The protein below binds the small molecule below.
Small molecule (SMILES): Nc1ccn([C@H]2C[C@H](O)[C@@H](COP(=O)(O)NP(=O)(O)OP(=O)(O)O)O2)c(=O)n1

Binding-site contacts:
Ligand atom N4 contacts residue GLN269 of chain 1.F at 3.3 Å (h-bond).
Ligand atom C5 contacts residue HIS264 of chain 1.F at 3.5 Å.
Ligand atom O2B contacts residue HIS109 of chain 1.F at 3.7 Å.
Ligand atom O2A contacts residue HIS104 of chain 1.F at 3.4 Å (h-bond).
Ligand atom N3 contacts residue HIS109 of chain 1.F at 3.6 Å.
Ligand atom PG contacts residue LYS206 of chain 1.F at 3.6 Å.
Ligand atom O1A contacts residue ASP101 of chain 1.F at 2.9 Å (salt-bridge).
Ligand atom O3' contacts residue TYR209 of chain 1.F at 3.7 Å.
Ligand atom O4' contacts residue ARG58 of chain 1.F at 3.3 Å (salt-bridge).
Ligand atom O1B contacts residue ASP205 of chain 1.F at 3.6 Å.
Ligand atom PA contacts residue ARG58 of chain 1.F at 3.7 Å.
Ligand atom N1 contacts residue HIS109 of chain 1.F at 3.4 Å.
Ligand atom C2 contacts residue HIS109 of chain 1.F at 3.6 Å.
Ligand atom PG contacts residue MG1 of chain 1.DB at 3.7 Å.
Ligand atom PA contacts residue ASP205 of chain 1.F at 3.4 Å.
Ligand atom O1A contacts residue HIS61 of chain 1.F at 3.3 Å (h-bond).
Ligand atom PA contacts residue FE1 of chain 1.CB at 3.2 Å.
Ligand atom O1A contacts residue HIS100 of chain 1.F at 3.6 Å.
Ligand atom O1A contacts residue ASP205 of chain 1.F at 3.0 Å (salt-bridge).
Ligand atom C5' contacts residue HIS109 of chain 1.F at 3.3 Å.
Ligand atom O3' contacts residue ASP213 of chain 1.F at 2.9 Å (salt-bridge).
Ligand atom O4' contacts residue HIS109 of chain 1.F at 3.1 Å.
Ligand atom O5' contacts residue HIS109 of chain 1.F at 2.8 Å (h-bond).
Ligand atom O1G contacts residue LYS206 of chain 1.F at 2.8 Å (salt-bridge).
Ligand atom C3' contacts residue TYR209 of chain 1.F at 3.5 Å (hydrophobic).
Ligand atom O2A contacts residue HIS127 of chain 1.F at 2.8 Å (h-bond).
Ligand atom C3' contacts residue ASP213 of chain 1.F at 3.7 Å.
Ligand atom C4' contacts residue ARG58 of chain 1.F at 3.6 Å.
Ligand atom O1G contacts residue MG1 of chain 1.DB at 2.6 Å.
Ligand atom O2A contacts residue ASP101 of chain 1.F at 3.1 Å (salt-bridge).
Ligand atom O2G contacts residue ARG260 of chain 1.F at 2.6 Å (salt-bridge).
Ligand atom O1A contacts residue ARG58 of chain 1.F at 3.1 Å (salt-bridge).
Ligand atom O1B contacts residue MG1 of chain 1.DB at 2.3 Å.
Ligand atom PB contacts residue ASP205 of chain 1.F at 3.7 Å.
Ligand atom N3A contacts residue ASP205 of chain 1.F at 2.6 Å (salt-bridge).
Ligand atom C6 contacts residue HIS109 of chain 1.F at 3.5 Å.
Ligand atom O2G contacts residue TYR209 of chain 1.F at 2.6 Å (h-bond).
Ligand atom O5' contacts residue ARG58 of chain 1.F at 3.7 Å.
Ligand atom O3' contacts residue GLN43 of chain 1.F at 3.1 Å (h-bond).
Ligand atom O1A contacts residue FE1 of chain 1.CB at 1.8 Å.

Sequence of chain 1.F:
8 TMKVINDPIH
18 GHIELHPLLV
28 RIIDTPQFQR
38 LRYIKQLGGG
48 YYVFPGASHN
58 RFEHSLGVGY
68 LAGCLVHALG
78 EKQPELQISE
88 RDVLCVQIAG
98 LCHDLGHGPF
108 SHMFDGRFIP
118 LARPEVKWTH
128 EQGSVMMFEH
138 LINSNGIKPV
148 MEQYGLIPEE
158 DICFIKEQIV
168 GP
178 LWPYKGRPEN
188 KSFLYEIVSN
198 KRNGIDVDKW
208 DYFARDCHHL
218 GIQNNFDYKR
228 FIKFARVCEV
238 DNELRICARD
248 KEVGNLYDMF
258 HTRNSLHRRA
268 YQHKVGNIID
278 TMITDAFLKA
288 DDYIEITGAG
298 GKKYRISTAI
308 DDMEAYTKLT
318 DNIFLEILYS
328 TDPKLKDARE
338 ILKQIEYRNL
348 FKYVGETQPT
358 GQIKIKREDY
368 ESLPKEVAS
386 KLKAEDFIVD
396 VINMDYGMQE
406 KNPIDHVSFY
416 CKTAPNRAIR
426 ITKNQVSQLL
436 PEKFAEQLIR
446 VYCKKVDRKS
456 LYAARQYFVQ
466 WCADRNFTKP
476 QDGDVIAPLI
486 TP